Binding-site contacts:
Ligand atom O7 contacts residue ASN265 of chain 1.D at 2.8 Å (h-bond).
Ligand atom C1 contacts residue GLN263 of chain 1.D at 4.3 Å.
Ligand atom C8 contacts residue VAL302 of chain 1.D at 3.9 Å (hydrophobic).
Ligand atom O5 contacts residue VAL414 of chain 1.D at 4.4 Å.
Ligand atom O5 contacts residue ASN265 of chain 1.D at 2.4 Å (h-bond).
Ligand atom C8 contacts residue GLN263 of chain 1.D at 4.2 Å.
Ligand atom C6 contacts residue ARG412 of chain 1.D at 4.2 Å.
Ligand atom C7 contacts residue ASN301 of chain 1.D at 4.5 Å.
Ligand atom C2 contacts residue ASN265 of chain 1.D at 2.4 Å.
Ligand atom C5 contacts residue ASN265 of chain 1.D at 3.6 Å.
Ligand atom C4 contacts residue ASN265 of chain 1.D at 4.2 Å.
Ligand atom C1 contacts residue ASN265 of chain 1.D at 1.4 Å.
Ligand atom C8 contacts residue ASN301 of chain 1.D at 4.0 Å.
Ligand atom C5 contacts residue GLN263 of chain 1.D at 4.4 Å.
Ligand atom O5 contacts residue ARG412 of chain 1.D at 4.0 Å.
Ligand atom C2 contacts residue GLN263 of chain 1.D at 4.5 Å.
Ligand atom N2 contacts residue ASN265 of chain 1.D at 2.9 Å (h-bond).
Ligand atom N2 contacts residue GLN263 of chain 1.D at 4.5 Å.
Ligand atom O6 contacts residue ARG412 of chain 1.D at 3.0 Å (salt-bridge).
Ligand atom C7 contacts residue ASN265 of chain 1.D at 3.1 Å.
Ligand atom C3 contacts residue GLN263 of chain 1.D at 4.0 Å.
Ligand atom C8 contacts residue ASN265 of chain 1.D at 4.3 Å.
Ligand atom C8 contacts residue SER303 of chain 1.D at 3.7 Å.
Ligand atom C3 contacts residue ASN265 of chain 1.D at 3.8 Å.
Ligand atom O7 contacts residue ASN301 of chain 1.D at 3.9 Å.

Sequence of chain 1.D:
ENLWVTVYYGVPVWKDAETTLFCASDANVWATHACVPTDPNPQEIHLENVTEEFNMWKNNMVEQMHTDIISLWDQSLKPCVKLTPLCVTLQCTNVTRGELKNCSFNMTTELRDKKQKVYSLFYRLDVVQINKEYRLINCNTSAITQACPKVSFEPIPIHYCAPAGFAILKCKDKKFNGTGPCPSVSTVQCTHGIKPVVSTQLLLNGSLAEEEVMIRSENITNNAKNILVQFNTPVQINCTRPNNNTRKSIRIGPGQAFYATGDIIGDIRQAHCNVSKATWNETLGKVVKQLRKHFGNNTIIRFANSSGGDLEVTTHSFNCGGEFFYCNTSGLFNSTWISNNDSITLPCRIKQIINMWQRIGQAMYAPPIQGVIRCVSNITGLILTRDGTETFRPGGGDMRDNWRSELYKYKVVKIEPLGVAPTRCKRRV

A small-molecule ligand and the protein it binds are described below.
Small molecule (SMILES): CC(=O)N[C@H]1[C@H](O[C@H]2[C@H](O)[C@@H](NC(C)=O)CO[C@@H]2CO)O[C@H](CO)[C@@H](O)[C@@H]1O